This protein binds this small molecule.
Small molecule (SMILES): CC(=O)N[C@@H]1[C@@H](O)[C@H](O)[C@@H](CO)O[C@H]1O

Binding-site contacts:
Ligand atom C5 contacts residue ASN57 of chain 2.A at 3.7 Å.
Ligand atom O5 contacts residue ASN57 of chain 2.A at 2.4 Å (h-bond).
Ligand atom C1 contacts residue ASN57 of chain 2.A at 1.4 Å.
Ligand atom C8 contacts residue ASN57 of chain 2.A at 4.0 Å.
Ligand atom N2 contacts residue ASN57 of chain 2.A at 2.9 Å (h-bond).
Ligand atom O5 contacts residue ARG14 of chain 2.A at 3.3 Å (salt-bridge).
Ligand atom C3 contacts residue ASN57 of chain 2.A at 3.8 Å.
Ligand atom O7 contacts residue ASN57 of chain 2.A at 4.5 Å.
Ligand atom C1 contacts residue ARG14 of chain 2.A at 3.6 Å.
Ligand atom C7 contacts residue ASN57 of chain 2.A at 3.6 Å.
Ligand atom C2 contacts residue ASN57 of chain 2.A at 2.5 Å.
Ligand atom C5 contacts residue ARG14 of chain 2.A at 3.3 Å.
Ligand atom C4 contacts residue ASN57 of chain 2.A at 4.2 Å.
Ligand atom C6 contacts residue ARG14 of chain 2.A at 3.8 Å.

Sequence of chain 2.A:
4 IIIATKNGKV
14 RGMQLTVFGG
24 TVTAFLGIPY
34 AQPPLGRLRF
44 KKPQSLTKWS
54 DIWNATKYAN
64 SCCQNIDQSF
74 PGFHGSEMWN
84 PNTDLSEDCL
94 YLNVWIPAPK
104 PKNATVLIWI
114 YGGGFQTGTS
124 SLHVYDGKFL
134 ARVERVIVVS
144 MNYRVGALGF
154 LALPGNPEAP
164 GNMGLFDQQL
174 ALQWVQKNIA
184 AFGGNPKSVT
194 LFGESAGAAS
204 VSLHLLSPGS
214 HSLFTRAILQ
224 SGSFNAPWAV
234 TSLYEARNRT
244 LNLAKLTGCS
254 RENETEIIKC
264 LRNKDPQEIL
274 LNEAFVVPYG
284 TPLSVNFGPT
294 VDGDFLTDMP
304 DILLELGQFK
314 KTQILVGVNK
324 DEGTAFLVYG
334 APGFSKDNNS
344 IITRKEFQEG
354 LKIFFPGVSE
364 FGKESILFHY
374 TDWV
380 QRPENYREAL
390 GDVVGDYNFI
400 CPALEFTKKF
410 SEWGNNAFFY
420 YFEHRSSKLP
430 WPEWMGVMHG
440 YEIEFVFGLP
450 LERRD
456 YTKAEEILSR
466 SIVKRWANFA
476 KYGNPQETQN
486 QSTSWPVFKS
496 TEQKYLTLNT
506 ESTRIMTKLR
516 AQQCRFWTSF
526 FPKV